Binding-site contacts:
Ligand atom O7 contacts residue ASN350 of chain 1.A at 3.7 Å.
Ligand atom C8 contacts residue PHE346 of chain 1.A at 4.0 Å (hydrophobic).
Ligand atom C7 contacts residue ASN350 of chain 1.A at 3.6 Å.
Ligand atom C5 contacts residue ASN350 of chain 1.A at 4.1 Å.
Ligand atom C1 contacts residue SER347 of chain 1.A at 4.2 Å.
Ligand atom O7 contacts residue GLY345 of chain 1.A at 3.1 Å (h-bond).
Ligand atom C1 contacts residue ASN350 of chain 1.A at 1.4 Å.
Ligand atom C8 contacts residue GLY345 of chain 1.A at 3.9 Å.
Ligand atom C6 contacts residue ASP349 of chain 1.A at 4.2 Å.
Ligand atom C8 contacts residue ALA343 of chain 1.A at 3.9 Å (hydrophobic).
Ligand atom C6 contacts residue ASN350 of chain 1.A at 3.9 Å.
Ligand atom O4 contacts residue GLY345 of chain 1.A at 4.2 Å.
Ligand atom C1 contacts residue GLY345 of chain 1.A at 4.1 Å.
Ligand atom O5 contacts residue ASN350 of chain 1.A at 4.5 Å.
Ligand atom O7 contacts residue PRO344 of chain 1.A at 3.5 Å.
Ligand atom O6 contacts residue SER347 of chain 1.A at 4.5 Å.
Ligand atom C5 contacts residue ASN350 of chain 1.A at 3.7 Å.
Ligand atom C3 contacts residue GLY345 of chain 1.A at 4.2 Å.
Ligand atom C4 contacts residue GLY345 of chain 1.A at 4.5 Å.
Ligand atom C6 contacts residue SER347 of chain 1.A at 3.6 Å.
Ligand atom C4 contacts residue ASN350 of chain 1.A at 4.2 Å.
Ligand atom O7 contacts residue LEU353 of chain 1.A at 3.8 Å.
Ligand atom C5 contacts residue GLY345 of chain 1.A at 4.0 Å.
Ligand atom C7 contacts residue LEU353 of chain 1.A at 4.5 Å (hydrophobic).
Ligand atom C6 contacts residue PHE346 of chain 1.A at 3.5 Å (hydrophobic).
Ligand atom C5 contacts residue PHE346 of chain 1.A at 3.9 Å (hydrophobic).
Ligand atom O5 contacts residue ASN350 of chain 1.A at 2.3 Å (h-bond).
Ligand atom C3 contacts residue ASN350 of chain 1.A at 3.8 Å.
Ligand atom C8 contacts residue PRO344 of chain 1.A at 4.3 Å (hydrophobic).
Ligand atom N2 contacts residue ASN350 of chain 1.A at 3.0 Å (h-bond).
Ligand atom C8 contacts residue LEU353 of chain 1.A at 4.2 Å (hydrophobic).
Ligand atom C5 contacts residue SER347 of chain 1.A at 4.0 Å.
Ligand atom O5 contacts residue SER347 of chain 1.A at 3.7 Å.
Ligand atom C7 contacts residue GLY345 of chain 1.A at 3.6 Å.
Ligand atom O5 contacts residue SER347 of chain 1.A at 3.7 Å.
Ligand atom O5 contacts residue GLY345 of chain 1.A at 4.4 Å.
Ligand atom C7 contacts residue PRO344 of chain 1.A at 4.3 Å (hydrophobic).
Ligand atom C2 contacts residue ASN350 of chain 1.A at 2.5 Å.
Ligand atom C8 contacts residue GLY342 of chain 1.A at 4.2 Å.
Ligand atom O7 contacts residue SER352 of chain 1.A at 4.3 Å.

The protein below binds the small molecule below.
Small molecule (SMILES): CC(=O)N[C@H]1[C@H](O[C@H]2[C@H](O)[C@@H](NC(C)=O)CO[C@@H]2CO[C@@H]2O[C@@H](C)[C@@H](O)[C@@H](O)[C@@H]2O)O[C@H](CO)[C@@H](O)[C@@H]1O

Sequence of chain 1.A:
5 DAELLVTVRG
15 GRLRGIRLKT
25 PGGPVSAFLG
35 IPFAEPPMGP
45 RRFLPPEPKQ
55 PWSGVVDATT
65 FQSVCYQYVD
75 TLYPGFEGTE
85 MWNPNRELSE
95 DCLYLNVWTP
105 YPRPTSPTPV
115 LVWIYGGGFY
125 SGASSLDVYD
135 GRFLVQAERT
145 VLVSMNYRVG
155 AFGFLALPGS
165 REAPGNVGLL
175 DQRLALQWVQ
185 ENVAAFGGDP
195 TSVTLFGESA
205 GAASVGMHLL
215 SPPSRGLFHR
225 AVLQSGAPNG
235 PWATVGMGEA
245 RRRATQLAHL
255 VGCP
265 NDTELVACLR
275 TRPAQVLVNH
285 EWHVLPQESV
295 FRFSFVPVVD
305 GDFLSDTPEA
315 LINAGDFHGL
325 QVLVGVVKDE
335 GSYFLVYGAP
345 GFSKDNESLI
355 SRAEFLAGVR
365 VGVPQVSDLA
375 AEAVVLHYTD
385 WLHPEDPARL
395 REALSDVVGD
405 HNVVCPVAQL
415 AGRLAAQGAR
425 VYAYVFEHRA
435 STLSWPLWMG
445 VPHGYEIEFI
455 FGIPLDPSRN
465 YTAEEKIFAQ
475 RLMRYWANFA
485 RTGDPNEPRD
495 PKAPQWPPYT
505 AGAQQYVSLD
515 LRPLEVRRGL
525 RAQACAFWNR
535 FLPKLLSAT